Sequence of chain 1.C:
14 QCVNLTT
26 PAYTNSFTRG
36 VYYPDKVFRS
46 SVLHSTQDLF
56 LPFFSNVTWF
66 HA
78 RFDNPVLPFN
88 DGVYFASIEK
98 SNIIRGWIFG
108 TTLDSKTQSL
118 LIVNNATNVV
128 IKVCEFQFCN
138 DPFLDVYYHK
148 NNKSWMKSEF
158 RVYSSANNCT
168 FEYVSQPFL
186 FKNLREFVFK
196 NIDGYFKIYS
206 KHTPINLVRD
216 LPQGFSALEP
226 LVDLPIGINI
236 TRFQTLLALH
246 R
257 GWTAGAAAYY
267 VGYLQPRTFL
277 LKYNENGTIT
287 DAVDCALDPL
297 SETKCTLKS

A small-molecule ligand and the protein it binds are described below.
Small molecule (SMILES): CC(=O)N[C@@H]1[C@@H](O)[C@H](O)[C@@H](CO)O[C@H]1O

Binding-site contacts:
Ligand atom C8 contacts residue ASN234 of chain 1.C at 3.9 Å.
Ligand atom C1 contacts residue THR236 of chain 1.C at 3.8 Å.
Ligand atom C5 contacts residue ASN234 of chain 1.C at 3.7 Å.
Ligand atom C4 contacts residue ASN234 of chain 1.C at 4.3 Å.
Ligand atom C7 contacts residue ASN234 of chain 1.C at 3.3 Å.
Ligand atom C1 contacts residue ASN234 of chain 1.C at 1.5 Å.
Ligand atom C1 contacts residue THR108 of chain 1.C at 4.4 Å.
Ligand atom C5 contacts residue THR236 of chain 1.C at 4.2 Å.
Ligand atom O5 contacts residue ASN234 of chain 1.C at 2.4 Å (h-bond).
Ligand atom O5 contacts residue THR108 of chain 1.C at 4.2 Å.
Ligand atom O5 contacts residue THR236 of chain 1.C at 4.0 Å.
Ligand atom C3 contacts residue ASN234 of chain 1.C at 3.9 Å.
Ligand atom N2 contacts residue ASN234 of chain 1.C at 2.9 Å (h-bond).
Ligand atom O7 contacts residue ASN234 of chain 1.C at 3.3 Å (h-bond).
Ligand atom C2 contacts residue ASN234 of chain 1.C at 2.5 Å.